The protein below binds the small molecule below.
Small molecule (SMILES): CCC(=O)Nc1ccc2ncnc(Nc3cccc(Br)c3)c2c1

Sequence of chain 1.A:
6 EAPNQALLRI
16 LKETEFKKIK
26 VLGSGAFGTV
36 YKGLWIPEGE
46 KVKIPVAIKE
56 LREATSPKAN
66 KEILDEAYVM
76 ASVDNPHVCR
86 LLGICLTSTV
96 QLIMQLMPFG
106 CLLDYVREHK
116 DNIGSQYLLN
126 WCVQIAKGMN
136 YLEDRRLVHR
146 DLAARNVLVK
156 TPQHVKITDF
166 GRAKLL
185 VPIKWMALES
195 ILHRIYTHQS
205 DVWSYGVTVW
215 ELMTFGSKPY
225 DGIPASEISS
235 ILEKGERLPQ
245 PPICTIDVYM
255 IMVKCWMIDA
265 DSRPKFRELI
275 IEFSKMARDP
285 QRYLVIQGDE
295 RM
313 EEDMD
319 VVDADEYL

Binding-site contacts:
Ligand atom CAO contacts residue CYS106 of chain 1.A at 2.8 Å (hydrophobic).
Ligand atom N1 contacts residue ALA52 of chain 1.A at 3.4 Å.
Ligand atom OAC contacts residue LEU27 of chain 1.A at 3.5 Å.
Ligand atom C5 contacts residue LEU153 of chain 1.A at 3.4 Å (hydrophobic).
Ligand atom CAO contacts residue LEU27 of chain 1.A at 2.9 Å (hydrophobic).
Ligand atom N3 contacts residue MET102 of chain 1.A at 3.3 Å (h-bond).
Ligand atom N3 contacts residue ALA52 of chain 1.A at 3.8 Å.
Ligand atom N3 contacts residue LEU101 of chain 1.A at 3.6 Å.
Ligand atom CAM contacts residue LEU27 of chain 1.A at 3.4 Å (hydrophobic).
Ligand atom CAZ contacts residue LEU27 of chain 1.A at 3.1 Å (hydrophobic).
Ligand atom C2 contacts residue GLN100 of chain 1.A at 3.4 Å.
Ligand atom CAJ contacts residue LEU27 of chain 1.A at 3.8 Å (hydrophobic).
Ligand atom N3 contacts residue LEU153 of chain 1.A at 3.4 Å.
Ligand atom CAI contacts residue VAL35 of chain 1.A at 3.1 Å (hydrophobic).
Ligand atom CAW contacts residue LEU27 of chain 1.A at 3.1 Å (hydrophobic).
Ligand atom N3 contacts residue GLN100 of chain 1.A at 3.4 Å (h-bond).
Ligand atom C4 contacts residue MET102 of chain 1.A at 3.7 Å (hydrophobic).
Ligand atom CAN contacts residue ASP109 of chain 1.A at 2.9 Å.
Ligand atom CAK contacts residue MET102 of chain 1.A at 3.2 Å (hydrophobic).
Ligand atom CAW contacts residue CYS106 of chain 1.A at 3.1 Å (hydrophobic).
Ligand atom CAY contacts residue VAL35 of chain 1.A at 3.5 Å (hydrophobic).
Ligand atom CAN contacts residue CYS106 of chain 1.A at 1.8 Å (hydrophobic).
Ligand atom CAZ contacts residue LEU153 of chain 1.A at 3.8 Å (hydrophobic).
Ligand atom C2 contacts residue MET99 of chain 1.A at 3.6 Å (hydrophobic).
Ligand atom CAK contacts residue LEU101 of chain 1.A at 3.3 Å (hydrophobic).
Ligand atom CAF contacts residue VAL35 of chain 1.A at 3.7 Å (hydrophobic).
Ligand atom CAJ contacts residue GLY105 of chain 1.A at 3.7 Å.
Ligand atom N1 contacts residue LEU153 of chain 1.A at 3.8 Å.
Ligand atom BR contacts residue LEU97 of chain 1.A at 3.8 Å.
Ligand atom OAC contacts residue CYS106 of chain 1.A at 3.1 Å (h-bond).
Ligand atom NAS contacts residue CYS106 of chain 1.A at 3.6 Å.
Ligand atom CAM contacts residue LEU153 of chain 1.A at 3.6 Å (hydrophobic).
Ligand atom NAS contacts residue LEU27 of chain 1.A at 3.0 Å.
Ligand atom C6 contacts residue LEU153 of chain 1.A at 3.6 Å (hydrophobic).
Ligand atom CAJ contacts residue LEU101 of chain 1.A at 3.7 Å (hydrophobic).
Ligand atom N1 contacts residue MET99 of chain 1.A at 3.6 Å.
Ligand atom C2 contacts residue ALA52 of chain 1.A at 3.3 Å (hydrophobic).
Ligand atom C4 contacts residue LEU153 of chain 1.A at 3.2 Å (hydrophobic).
Ligand atom C2 contacts residue LEU153 of chain 1.A at 3.6 Å (hydrophobic).
Ligand atom CAJ contacts residue MET102 of chain 1.A at 3.4 Å (hydrophobic).